Binding-site contacts:
Ligand atom C5 contacts residue TRP458 of chain 1.J at 3.9 Å (hydrophobic).
Ligand atom C1 contacts residue ASN276 of chain 1.J at 1.4 Å.
Ligand atom C1 contacts residue TRP458 of chain 1.J at 4.4 Å (hydrophobic).
Ligand atom C7 contacts residue ASN276 of chain 1.J at 3.4 Å.
Ligand atom C4 contacts residue ASN276 of chain 1.J at 4.3 Å.
Ligand atom C3 contacts residue ASN276 of chain 1.J at 3.8 Å.
Ligand atom O7 contacts residue ASN276 of chain 1.J at 3.9 Å.
Ligand atom O5 contacts residue TRP458 of chain 1.J at 3.4 Å.
Ligand atom O6 contacts residue TRP458 of chain 1.J at 4.5 Å.
Ligand atom O5 contacts residue ASN276 of chain 1.J at 2.5 Å (h-bond).
Ligand atom N2 contacts residue ASN276 of chain 1.J at 2.8 Å (h-bond).
Ligand atom C8 contacts residue ASN276 of chain 1.J at 3.2 Å.
Ligand atom C5 contacts residue ASN276 of chain 1.J at 3.7 Å.
Ligand atom C6 contacts residue THR349 of chain 1.J at 4.4 Å.
Ligand atom C6 contacts residue TRP458 of chain 1.J at 3.5 Å (hydrophobic).
Ligand atom C8 contacts residue SER275 of chain 1.J at 3.8 Å.
Ligand atom C2 contacts residue ASN276 of chain 1.J at 2.5 Å.

The small molecule below binds the protein below.
Small molecule (SMILES): CC(=O)N[C@@H]1[C@@H](O)[C@H](O)[C@@H](CO)O[C@H]1O

Sequence of chain 1.J:
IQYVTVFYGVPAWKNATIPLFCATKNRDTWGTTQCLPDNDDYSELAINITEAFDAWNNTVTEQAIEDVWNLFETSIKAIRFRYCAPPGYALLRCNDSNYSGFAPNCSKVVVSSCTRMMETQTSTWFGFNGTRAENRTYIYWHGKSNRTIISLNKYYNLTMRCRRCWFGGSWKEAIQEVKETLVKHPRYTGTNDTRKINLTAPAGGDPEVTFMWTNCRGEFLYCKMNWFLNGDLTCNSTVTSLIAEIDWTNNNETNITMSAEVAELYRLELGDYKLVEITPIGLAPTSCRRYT